Binding-site contacts:
Ligand atom C36 contacts residue LEU83 of chain 1.A at 3.2 Å (hydrophobic).
Ligand atom C24 contacts residue ASP145 of chain 1.A at 3.3 Å.
Ligand atom C33 contacts residue LEU134 of chain 1.A at 3.6 Å (hydrophobic).
Ligand atom N32 contacts residue PHE82 of chain 1.A at 3.5 Å.
Ligand atom N31 contacts residue LEU134 of chain 1.A at 3.7 Å.
Ligand atom O46 contacts residue ILE10 of chain 1.A at 3.4 Å.
Ligand atom O30 contacts residue PHE80 of chain 1.A at 3.3 Å.
Ligand atom C15 contacts residue ALA31 of chain 1.A at 3.5 Å (hydrophobic).
Ligand atom C35 contacts residue LEU83 of chain 1.A at 3.4 Å (hydrophobic).
Ligand atom N31 contacts residue PHE82 of chain 1.A at 3.6 Å.
Ligand atom C16 contacts residue LEU134 of chain 1.A at 3.3 Å (hydrophobic).
Ligand atom C35 contacts residue LEU134 of chain 1.A at 3.5 Å (hydrophobic).
Ligand atom C23 contacts residue ASP145 of chain 1.A at 3.4 Å.
Ligand atom C15 contacts residue LEU134 of chain 1.A at 3.3 Å (hydrophobic).
Ligand atom O30 contacts residue LEU148 of chain 1.A at 3.3 Å.
Ligand atom C5 contacts residue ASP145 of chain 1.A at 3.1 Å.
Ligand atom C14 contacts residue LEU134 of chain 1.A at 3.6 Å (hydrophobic).
Ligand atom C36 contacts residue HIS84 of chain 1.A at 3.6 Å.
Ligand atom O30 contacts residue ASP145 of chain 1.A at 3.3 Å.
Ligand atom O46 contacts residue LEU134 of chain 1.A at 3.4 Å.
Ligand atom C21 contacts residue ALA144 of chain 1.A at 3.4 Å (hydrophobic).
Ligand atom N31 contacts residue GLU81 of chain 1.A at 2.9 Å (salt-bridge).
Ligand atom C33 contacts residue LEU83 of chain 1.A at 3.4 Å (hydrophobic).
Ligand atom C23 contacts residue PHE80 of chain 1.A at 3.4 Å (hydrophobic).
Ligand atom C40 contacts residue HIS84 of chain 1.A at 3.0 Å.
Ligand atom C37 contacts residue LEU83 of chain 1.A at 3.5 Å (hydrophobic).
Ligand atom C24 contacts residue LYS33 of chain 1.A at 3.5 Å.
Ligand atom C6 contacts residue ASP145 of chain 1.A at 3.7 Å.
Ligand atom N32 contacts residue GLU81 of chain 1.A at 3.6 Å.
Ligand atom C17 contacts residue LEU134 of chain 1.A at 3.7 Å (hydrophobic).
Ligand atom C4 contacts residue ASP145 of chain 1.A at 3.6 Å.
Ligand atom C22 contacts residue ASP145 of chain 1.A at 3.1 Å.
Ligand atom N31 contacts residue ALA31 of chain 1.A at 3.5 Å.
Ligand atom N34 contacts residue LEU134 of chain 1.A at 3.6 Å.
Ligand atom N32 contacts residue LEU83 of chain 1.A at 2.8 Å (h-bond).
Ligand atom C37 contacts residue HIS84 of chain 1.A at 3.6 Å.
Ligand atom C2 contacts residue VAL18 of chain 1.A at 3.6 Å (hydrophobic).
Ligand atom N34 contacts residue LEU83 of chain 1.A at 2.6 Å (h-bond).
Ligand atom N31 contacts residue LEU83 of chain 1.A at 3.5 Å (h-bond).
Ligand atom C22 contacts residue PHE80 of chain 1.A at 3.4 Å (hydrophobic).

A protein and the small-molecule ligand that binds it are described below.
Small molecule (SMILES): CCCC(=O)Nc1n[nH]c2cc(-c3ccc(O)cc3)c(-c3ccccc3)cc12

Sequence of chain 1.A:
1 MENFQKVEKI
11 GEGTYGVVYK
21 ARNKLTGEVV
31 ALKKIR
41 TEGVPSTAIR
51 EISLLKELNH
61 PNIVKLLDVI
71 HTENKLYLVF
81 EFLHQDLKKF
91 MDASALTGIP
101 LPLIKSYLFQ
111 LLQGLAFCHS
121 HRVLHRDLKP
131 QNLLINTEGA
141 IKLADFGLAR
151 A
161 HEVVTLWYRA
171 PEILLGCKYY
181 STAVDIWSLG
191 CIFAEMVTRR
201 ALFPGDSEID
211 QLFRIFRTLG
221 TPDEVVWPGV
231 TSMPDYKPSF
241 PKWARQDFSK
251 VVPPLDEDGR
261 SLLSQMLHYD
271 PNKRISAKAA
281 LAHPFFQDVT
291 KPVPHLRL